Binding-site contacts:
Ligand atom CAB contacts residue PHE321 of chain 1.D at 3.9 Å (hydrophobic).
Ligand atom CAJ contacts residue ASN343 of chain 1.D at 3.9 Å.
Ligand atom CAH contacts residue PHE320 of chain 1.D at 4.3 Å (hydrophobic).
Ligand atom OAM contacts residue VAL148 of chain 1.D at 3.8 Å.
Ligand atom CAJ contacts residue PHE320 of chain 1.D at 3.5 Å (hydrophobic).
Ligand atom CAH contacts residue TYR339 of chain 1.D at 3.6 Å (hydrophobic).
Ligand atom CAC contacts residue SER238 of chain 1.D at 4.3 Å.
Ligand atom CAI contacts residue ASN343 of chain 1.D at 3.8 Å.
Ligand atom CAA contacts residue PHE320 of chain 1.D at 4.0 Å (hydrophobic).
Ligand atom CAO contacts residue ASN343 of chain 1.D at 3.3 Å.
Ligand atom NAN contacts residue ASP144 of chain 1.D at 3.0 Å (salt-bridge).
Ligand atom OAL contacts residue SER234 of chain 1.D at 3.3 Å (h-bond).
Ligand atom OAL contacts residue PHE321 of chain 1.D at 4.2 Å.
Ligand atom CAG contacts residue PHE224 of chain 1.D at 3.5 Å (hydrophobic).
Ligand atom CAG contacts residue PHE320 of chain 1.D at 4.1 Å (hydrophobic).
Ligand atom OAM contacts residue PHE320 of chain 1.D at 4.3 Å.
Ligand atom CAC contacts residue SER234 of chain 1.D at 4.2 Å.
Ligand atom CAB contacts residue VAL148 of chain 1.D at 3.6 Å (hydrophobic).
Ligand atom OAM contacts residue TYR347 of chain 1.D at 4.0 Å.
Ligand atom OAL contacts residue SER235 of chain 1.D at 4.1 Å.
Ligand atom CAI contacts residue ASP144 of chain 1.D at 3.2 Å.
Ligand atom OAL contacts residue SER238 of chain 1.D at 3.4 Å (h-bond).
Ligand atom NAN contacts residue TYR347 of chain 1.D at 4.0 Å.
Ligand atom CAA contacts residue PHE321 of chain 1.D at 4.4 Å (hydrophobic).
Ligand atom OAM contacts residue ASP144 of chain 1.D at 2.7 Å (salt-bridge).
Ligand atom CAJ contacts residue ASP144 of chain 1.D at 3.5 Å.
Ligand atom CAH contacts residue PHE224 of chain 1.D at 3.8 Å (hydrophobic).
Ligand atom OAM contacts residue ASN343 of chain 1.D at 3.7 Å.
Ligand atom CAF contacts residue PHE320 of chain 1.D at 3.7 Å (hydrophobic).
Ligand atom OAK contacts residue SER234 of chain 1.D at 3.1 Å (h-bond).
Ligand atom NAN contacts residue ASN343 of chain 1.D at 2.8 Å (h-bond).
Ligand atom CAO contacts residue ASP144 of chain 1.D at 4.0 Å.
Ligand atom CAD contacts residue ASN324 of chain 1.D at 4.2 Å.
Ligand atom OAK contacts residue ASN324 of chain 1.D at 3.9 Å.
Ligand atom CAB contacts residue SER238 of chain 1.D at 4.4 Å.
Ligand atom CAA contacts residue VAL148 of chain 1.D at 3.4 Å (hydrophobic).
Ligand atom CAD contacts residue SER234 of chain 1.D at 4.1 Å.
Ligand atom CAG contacts residue TYR339 of chain 1.D at 3.8 Å (hydrophobic).
Ligand atom CAE contacts residue PHE320 of chain 1.D at 4.1 Å (hydrophobic).
Ligand atom CAC contacts residue PHE321 of chain 1.D at 4.0 Å (hydrophobic).

The protein below binds the small molecule below.
Small molecule (SMILES): CN[C@@H]1CCc2c(ccc(O)c2O)[C@H]1O

Sequence of chain 1.D:
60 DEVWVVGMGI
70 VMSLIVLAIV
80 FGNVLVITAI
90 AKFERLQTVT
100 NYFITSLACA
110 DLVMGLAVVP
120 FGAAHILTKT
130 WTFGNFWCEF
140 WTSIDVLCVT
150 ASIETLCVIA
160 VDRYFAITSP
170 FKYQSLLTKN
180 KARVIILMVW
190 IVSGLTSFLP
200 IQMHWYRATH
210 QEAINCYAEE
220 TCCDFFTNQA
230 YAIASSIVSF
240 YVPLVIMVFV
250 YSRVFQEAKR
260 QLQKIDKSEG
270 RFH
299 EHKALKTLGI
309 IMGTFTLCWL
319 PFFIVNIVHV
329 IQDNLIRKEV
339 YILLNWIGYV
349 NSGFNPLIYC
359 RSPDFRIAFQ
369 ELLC